This small molecule binds to this protein.
Small molecule (SMILES): O=P(O)(O)OC[C@H]1O[C@H](COP(=O)(O)O)[C@@H](O)[C@@H]1O

Binding-site contacts:
Ligand atom P2 contacts residue ASN212 of chain 2.A at 3.5 Å.
Ligand atom O5 contacts residue LYS274 of chain 2.A at 3.7 Å.
Ligand atom O1 contacts residue ASP121 of chain 2.A at 2.5 Å (salt-bridge).
Ligand atom O1P contacts residue MG1 of chain 2.C at 2.5 Å.
Ligand atom O6P contacts residue ASN212 of chain 2.A at 3.1 Å (h-bond).
Ligand atom C3 contacts residue GLY246 of chain 2.A at 4.0 Å.
Ligand atom P1 contacts residue ASP121 of chain 2.A at 3.4 Å.
Ligand atom C1 contacts residue GLY122 of chain 2.A at 4.0 Å.
Ligand atom O4 contacts residue TYR264 of chain 2.A at 3.8 Å.
Ligand atom O1P contacts residue ASP121 of chain 2.A at 3.3 Å (salt-bridge).
Ligand atom P2 contacts residue TYR215 of chain 2.A at 3.9 Å.
Ligand atom O4 contacts residue TYR244 of chain 2.A at 4.0 Å.
Ligand atom O6P contacts residue TYR244 of chain 2.A at 2.7 Å (h-bond).
Ligand atom O5P contacts residue ASN212 of chain 2.A at 3.4 Å (h-bond).
Ligand atom O1 contacts residue GLY122 of chain 2.A at 2.9 Å (h-bond).
Ligand atom O2P contacts residue SER123 of chain 2.A at 3.5 Å (h-bond).
Ligand atom O1 contacts residue MG1 of chain 2.C at 3.8 Å.
Ligand atom P1 contacts residue MG1 of chain 2.C at 3.7 Å.
Ligand atom C3 contacts residue MET248 of chain 2.A at 3.6 Å (hydrophobic).
Ligand atom C5 contacts residue LYS274 of chain 2.A at 3.8 Å.
Ligand atom O4P contacts residue ASN212 of chain 2.A at 3.8 Å.
Ligand atom O1P contacts residue ARG276 of chain 2.A at 4.0 Å.
Ligand atom O3 contacts residue GLY246 of chain 2.A at 3.5 Å (h-bond).
Ligand atom C6 contacts residue LYS274 of chain 2.A at 3.3 Å.
Ligand atom P1 contacts residue GLY122 of chain 2.A at 3.7 Å.
Ligand atom C1 contacts residue ASP121 of chain 2.A at 2.8 Å.
Ligand atom C4 contacts residue GLY246 of chain 2.A at 3.6 Å.
Ligand atom O3 contacts residue ASP121 of chain 2.A at 3.7 Å.
Ligand atom O5P contacts residue TYR264 of chain 2.A at 2.7 Å (h-bond).
Ligand atom O1P contacts residue GLU97 of chain 2.A at 3.3 Å (salt-bridge).
Ligand atom O6 contacts residue LYS274 of chain 2.A at 3.1 Å (salt-bridge).
Ligand atom P2 contacts residue TYR264 of chain 2.A at 3.7 Å.
Ligand atom O5P contacts residue TYR215 of chain 2.A at 2.5 Å (h-bond).
Ligand atom O6 contacts residue TYR264 of chain 2.A at 3.2 Å.
Ligand atom O3 contacts residue SER247 of chain 2.A at 2.9 Å.
Ligand atom O3 contacts residue MET248 of chain 2.A at 2.5 Å (h-bond).
Ligand atom O2P contacts residue GLY122 of chain 2.A at 3.3 Å (h-bond).
Ligand atom O4P contacts residue ARG243 of chain 2.B at 3.0 Å (salt-bridge).
Ligand atom O6P contacts residue TYR264 of chain 2.A at 3.6 Å.
Ligand atom O6P contacts residue ARG243 of chain 2.B at 4.0 Å.

Sequence of chain 2.B:
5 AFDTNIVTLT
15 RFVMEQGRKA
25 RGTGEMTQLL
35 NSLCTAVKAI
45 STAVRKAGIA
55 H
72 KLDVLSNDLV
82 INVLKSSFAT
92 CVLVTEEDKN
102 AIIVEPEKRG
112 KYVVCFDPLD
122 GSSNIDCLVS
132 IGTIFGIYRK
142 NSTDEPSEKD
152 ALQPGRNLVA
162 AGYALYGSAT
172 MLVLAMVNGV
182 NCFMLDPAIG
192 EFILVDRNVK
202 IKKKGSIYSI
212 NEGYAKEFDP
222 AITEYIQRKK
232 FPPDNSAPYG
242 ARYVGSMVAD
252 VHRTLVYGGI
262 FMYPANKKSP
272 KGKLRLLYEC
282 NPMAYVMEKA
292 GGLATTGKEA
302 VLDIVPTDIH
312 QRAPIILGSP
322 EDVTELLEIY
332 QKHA

Sequence of chain 2.A:
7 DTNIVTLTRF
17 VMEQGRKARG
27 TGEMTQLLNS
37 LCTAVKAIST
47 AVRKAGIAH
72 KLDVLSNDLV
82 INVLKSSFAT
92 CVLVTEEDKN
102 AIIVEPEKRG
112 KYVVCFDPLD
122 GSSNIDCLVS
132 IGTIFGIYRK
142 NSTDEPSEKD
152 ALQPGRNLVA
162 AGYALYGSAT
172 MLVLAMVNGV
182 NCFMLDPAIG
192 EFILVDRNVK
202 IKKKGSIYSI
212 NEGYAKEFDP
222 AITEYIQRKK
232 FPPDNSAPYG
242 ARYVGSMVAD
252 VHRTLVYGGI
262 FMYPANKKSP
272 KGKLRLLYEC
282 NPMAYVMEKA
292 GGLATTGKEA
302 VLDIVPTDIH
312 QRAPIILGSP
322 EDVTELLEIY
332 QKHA